A small-molecule ligand and the protein it binds are described below.
Small molecule (SMILES): CC(=O)N[C@@H]1[C@@H](O)[C@H](O)[C@@H](CO)O[C@H]1O

Binding-site contacts:
Ligand atom C8 contacts residue PHE303 of chain 2.A at 4.4 Å (hydrophobic).
Ligand atom N2 contacts residue ASN304 of chain 2.A at 3.0 Å (h-bond).
Ligand atom C7 contacts residue ASN304 of chain 2.A at 3.5 Å.
Ligand atom C2 contacts residue ASN304 of chain 2.A at 2.4 Å.
Ligand atom C8 contacts residue SER302 of chain 2.A at 4.1 Å.
Ligand atom C3 contacts residue ASN304 of chain 2.A at 3.8 Å.
Ligand atom O6 contacts residue HIS262 of chain 2.A at 2.9 Å (h-bond).
Ligand atom C1 contacts residue HIS262 of chain 2.A at 4.2 Å.
Ligand atom O7 contacts residue ASN304 of chain 2.A at 3.5 Å (h-bond).
Ligand atom C5 contacts residue HIS262 of chain 2.A at 3.9 Å.
Ligand atom O5 contacts residue ASN304 of chain 2.A at 2.4 Å (h-bond).
Ligand atom C5 contacts residue ASN304 of chain 2.A at 3.6 Å.
Ligand atom C1 contacts residue HIS264 of chain 2.A at 3.9 Å.
Ligand atom N2 contacts residue HIS264 of chain 2.A at 4.3 Å.
Ligand atom C1 contacts residue ASN304 of chain 2.A at 1.4 Å.
Ligand atom C6 contacts residue HIS262 of chain 2.A at 3.5 Å.
Ligand atom O6 contacts residue VAL332 of chain 2.A at 3.4 Å.
Ligand atom O5 contacts residue HIS262 of chain 2.A at 3.1 Å (h-bond).
Ligand atom C4 contacts residue ASN304 of chain 2.A at 4.1 Å.

Sequence of chain 2.A:
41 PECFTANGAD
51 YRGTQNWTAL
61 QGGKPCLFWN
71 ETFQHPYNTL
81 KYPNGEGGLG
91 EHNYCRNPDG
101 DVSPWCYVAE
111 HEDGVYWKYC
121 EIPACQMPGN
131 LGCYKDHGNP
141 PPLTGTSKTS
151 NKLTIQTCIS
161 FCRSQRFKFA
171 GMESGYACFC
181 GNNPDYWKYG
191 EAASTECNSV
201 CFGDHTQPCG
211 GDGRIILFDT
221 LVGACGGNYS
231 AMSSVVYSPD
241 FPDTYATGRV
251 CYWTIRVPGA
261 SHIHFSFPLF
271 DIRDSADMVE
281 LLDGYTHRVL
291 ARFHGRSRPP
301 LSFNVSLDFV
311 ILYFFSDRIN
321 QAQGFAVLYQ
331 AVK